Sequence of chain 1.B:
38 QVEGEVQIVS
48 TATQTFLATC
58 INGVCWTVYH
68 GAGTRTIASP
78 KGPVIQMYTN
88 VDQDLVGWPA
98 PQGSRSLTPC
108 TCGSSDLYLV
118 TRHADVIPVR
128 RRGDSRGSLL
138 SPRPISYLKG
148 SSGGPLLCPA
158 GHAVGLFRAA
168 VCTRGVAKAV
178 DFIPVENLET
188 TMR

This small molecule binds to this protein.
Small molecule (SMILES): CC(C)(C)[C@H](NC(=O)OC1CCCC1)C(=O)N1C[C@H](Oc2nccc3ccccc23)C[C@H]1C(=O)N[C@@H](CCO)B([O-])O

Binding-site contacts:
Ligand atom C26 contacts residue ARG165 of chain 1.B at 3.3 Å.
Ligand atom N3 contacts residue ARG165 of chain 1.B at 3.4 Å (salt-bridge).
Ligand atom O8 contacts residue SER148 of chain 1.B at 3.8 Å.
Ligand atom C15 contacts residue HIS67 of chain 1.B at 3.6 Å.
Ligand atom C27 contacts residue ARG165 of chain 1.B at 3.6 Å.
Ligand atom O8 contacts residue GLY147 of chain 1.B at 3.7 Å.
Ligand atom O2 contacts residue ALA167 of chain 1.B at 3.1 Å (h-bond).
Ligand atom C18 contacts residue SER149 of chain 1.B at 2.7 Å.
Ligand atom N4 contacts residue HIS67 of chain 1.B at 3.8 Å.
Ligand atom C4 contacts residue ALA167 of chain 1.B at 3.9 Å (hydrophobic).
Ligand atom C18 contacts residue HIS67 of chain 1.B at 3.9 Å.
Ligand atom C16 contacts residue ALA166 of chain 1.B at 3.8 Å (hydrophobic).
Ligand atom B contacts residue HIS67 of chain 1.B at 3.3 Å.
Ligand atom O3 contacts residue ALA166 of chain 1.B at 3.2 Å.
Ligand atom C16 contacts residue ARG165 of chain 1.B at 3.6 Å.
Ligand atom C6 contacts residue ALA167 of chain 1.B at 3.6 Å (hydrophobic).
Ligand atom O6 contacts residue SER149 of chain 1.B at 2.1 Å (h-bond).
Ligand atom N3 contacts residue SER149 of chain 1.B at 3.3 Å (h-bond).
Ligand atom C28 contacts residue ALA166 of chain 1.B at 3.9 Å (hydrophobic).
Ligand atom N3 contacts residue HIS67 of chain 1.B at 3.4 Å (h-bond).
Ligand atom C12 contacts residue ALA166 of chain 1.B at 3.5 Å (hydrophobic).
Ligand atom C22 contacts residue ASP91 of chain 1.B at 3.6 Å.
Ligand atom C24 contacts residue ARG165 of chain 1.B at 3.9 Å.
Ligand atom C23 contacts residue ASP91 of chain 1.B at 3.6 Å.
Ligand atom N2 contacts residue ALA166 of chain 1.B at 3.8 Å.
Ligand atom C19 contacts residue SER149 of chain 1.B at 3.1 Å.
Ligand atom C6 contacts residue ALA166 of chain 1.B at 3.9 Å (hydrophobic).
Ligand atom C11 contacts residue ALA166 of chain 1.B at 3.7 Å (hydrophobic).
Ligand atom C27 contacts residue ASP178 of chain 1.B at 3.4 Å.
Ligand atom C9 contacts residue ARG133 of chain 1.B at 3.2 Å.
Ligand atom O3 contacts residue ALA167 of chain 1.B at 3.0 Å (h-bond).
Ligand atom B contacts residue SER149 of chain 1.B at 1.5 Å.
Ligand atom O8 contacts residue SER149 of chain 1.B at 2.3 Å (h-bond).
Ligand atom C25 contacts residue ARG165 of chain 1.B at 3.5 Å.
Ligand atom C22 contacts residue HIS67 of chain 1.B at 3.9 Å.
Ligand atom N1 contacts residue ALA167 of chain 1.B at 3.0 Å (h-bond).
Ligand atom O6 contacts residue HIS67 of chain 1.B at 2.5 Å (h-bond).
Ligand atom C26 contacts residue ASP178 of chain 1.B at 3.9 Å.
Ligand atom N1 contacts residue ALA166 of chain 1.B at 3.9 Å.
Ligand atom O5 contacts residue LEU145 of chain 1.B at 3.8 Å.